Binding-site contacts:
Ligand atom O7 contacts residue ARG166 of chain 1.C at 3.8 Å.
Ligand atom C7 contacts residue SER167 of chain 1.C at 3.7 Å.
Ligand atom O7 contacts residue SER167 of chain 1.C at 3.8 Å.
Ligand atom C1 contacts residue ASN165 of chain 1.C at 1.4 Å.
Ligand atom C7 contacts residue ASN165 of chain 1.C at 3.5 Å.
Ligand atom N2 contacts residue ASN165 of chain 1.C at 2.9 Å (h-bond).
Ligand atom C2 contacts residue ARG166 of chain 1.C at 3.8 Å.
Ligand atom C3 contacts residue ASN165 of chain 1.C at 3.9 Å.
Ligand atom C7 contacts residue ARG166 of chain 1.C at 2.9 Å.
Ligand atom C8 contacts residue ASN165 of chain 1.C at 3.4 Å.
Ligand atom O5 contacts residue ASN165 of chain 1.C at 2.5 Å (h-bond).
Ligand atom C4 contacts residue ASN165 of chain 1.C at 4.3 Å.
Ligand atom C5 contacts residue ASN165 of chain 1.C at 3.6 Å.
Ligand atom C8 contacts residue SER167 of chain 1.C at 3.2 Å.
Ligand atom N2 contacts residue SER167 of chain 1.C at 3.6 Å.
Ligand atom C1 contacts residue ARG166 of chain 1.C at 3.9 Å.
Ligand atom C2 contacts residue ASN165 of chain 1.C at 2.6 Å.
Ligand atom N2 contacts residue ARG166 of chain 1.C at 2.6 Å (salt-bridge).
Ligand atom C8 contacts residue ARG166 of chain 1.C at 2.9 Å.

This small molecule binds to this protein.
Small molecule (SMILES): CC(=O)N[C@@H]1[C@@H](O)[C@H](O)[C@@H](CO)O[C@H]1O

Sequence of chain 1.C:
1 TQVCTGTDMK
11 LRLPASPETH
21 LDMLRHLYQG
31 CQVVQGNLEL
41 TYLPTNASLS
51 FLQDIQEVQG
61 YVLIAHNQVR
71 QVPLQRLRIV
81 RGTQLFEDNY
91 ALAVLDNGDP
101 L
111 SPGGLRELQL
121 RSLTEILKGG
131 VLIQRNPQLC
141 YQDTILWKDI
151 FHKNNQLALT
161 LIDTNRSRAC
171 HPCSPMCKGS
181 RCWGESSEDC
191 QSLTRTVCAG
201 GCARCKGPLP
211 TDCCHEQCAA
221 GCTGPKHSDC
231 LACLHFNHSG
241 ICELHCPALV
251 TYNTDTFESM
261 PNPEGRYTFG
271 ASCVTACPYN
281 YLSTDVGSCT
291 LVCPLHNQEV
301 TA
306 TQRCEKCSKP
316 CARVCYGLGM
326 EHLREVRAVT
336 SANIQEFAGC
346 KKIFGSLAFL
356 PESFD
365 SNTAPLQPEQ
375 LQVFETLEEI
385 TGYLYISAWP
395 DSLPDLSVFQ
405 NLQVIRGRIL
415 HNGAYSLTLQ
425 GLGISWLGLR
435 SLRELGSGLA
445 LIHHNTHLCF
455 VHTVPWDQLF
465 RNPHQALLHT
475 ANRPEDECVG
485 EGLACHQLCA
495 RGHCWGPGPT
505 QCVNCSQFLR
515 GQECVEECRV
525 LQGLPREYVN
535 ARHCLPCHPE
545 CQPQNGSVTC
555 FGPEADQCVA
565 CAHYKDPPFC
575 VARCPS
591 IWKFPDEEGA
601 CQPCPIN